Binding-site contacts:
Ligand atom O3' contacts residue PHE245 of chain 1.A at 3.5 Å.
Ligand atom N6 contacts residue SER292 of chain 1.A at 3.8 Å.
Ligand atom C4 contacts residue VAL326 of chain 1.A at 3.9 Å (hydrophobic).
Ligand atom C8 contacts residue VAL326 of chain 1.A at 3.5 Å (hydrophobic).
Ligand atom O2' contacts residue GLU287 of chain 1.A at 3.4 Å (salt-bridge).
Ligand atom C6 contacts residue GLY289 of chain 1.A at 3.6 Å.
Ligand atom O2' contacts residue SER247 of chain 1.A at 2.5 Å (h-bond).
Ligand atom C6 contacts residue THR288 of chain 1.A at 3.2 Å.
Ligand atom C3' contacts residue B121 of chain 1.L at 3.9 Å.
Ligand atom N7 contacts residue B121 of chain 1.L at 3.2 Å.
Ligand atom C5' contacts residue PHE329 of chain 1.A at 3.7 Å (hydrophobic).
Ligand atom C2 contacts residue GLU287 of chain 1.A at 3.2 Å.
Ligand atom N1 contacts residue THR288 of chain 1.A at 3.2 Å.
Ligand atom C2 contacts residue ILE248 of chain 1.A at 3.9 Å (hydrophobic).
Ligand atom O4' contacts residue PHE329 of chain 1.A at 3.6 Å.
Ligand atom C1' contacts residue GLU287 of chain 1.A at 3.3 Å.
Ligand atom C3' contacts residue SER247 of chain 1.A at 3.7 Å.
Ligand atom C5' contacts residue B121 of chain 1.L at 3.0 Å.
Ligand atom C5 contacts residue B121 of chain 1.L at 3.3 Å.
Ligand atom N9 contacts residue VAL326 of chain 1.A at 3.6 Å.
Ligand atom N6 contacts residue GLY289 of chain 1.A at 2.9 Å (h-bond).
Ligand atom N7 contacts residue PHE329 of chain 1.A at 3.5 Å.
Ligand atom C4 contacts residue B121 of chain 1.L at 3.5 Å.
Ligand atom N1 contacts residue GLY289 of chain 1.A at 3.5 Å (h-bond).
Ligand atom C8 contacts residue PHE329 of chain 1.A at 3.1 Å (hydrophobic).
Ligand atom O3' contacts residue ASN193 of chain 1.A at 3.4 Å (h-bond).
Ligand atom N9 contacts residue B121 of chain 1.L at 3.5 Å.
Ligand atom C2' contacts residue SER247 of chain 1.A at 3.2 Å.
Ligand atom C8 contacts residue B121 of chain 1.L at 3.3 Å.
Ligand atom N1 contacts residue SER292 of chain 1.A at 3.9 Å.
Ligand atom N3 contacts residue SER247 of chain 1.A at 3.7 Å.
Ligand atom N6 contacts residue THR288 of chain 1.A at 3.6 Å.
Ligand atom N3 contacts residue GLU287 of chain 1.A at 3.5 Å (salt-bridge).
Ligand atom C2 contacts residue THR288 of chain 1.A at 3.6 Å.
Ligand atom O2' contacts residue PHE245 of chain 1.A at 3.0 Å.
Ligand atom C4 contacts residue THR288 of chain 1.A at 4.0 Å.
Ligand atom O3' contacts residue GLU287 of chain 1.A at 3.5 Å (salt-bridge).
Ligand atom C5 contacts residue THR288 of chain 1.A at 3.5 Å.
Ligand atom N7 contacts residue VAL326 of chain 1.A at 3.5 Å.
Ligand atom C2' contacts residue GLU287 of chain 1.A at 3.9 Å.

This protein binds this small molecule.
Small molecule (SMILES): C[C@H]1O[C@@H](n2cnc3c(N)ncnc32)[C@H](O)[C@@H]1O

Sequence of chain 1.A:
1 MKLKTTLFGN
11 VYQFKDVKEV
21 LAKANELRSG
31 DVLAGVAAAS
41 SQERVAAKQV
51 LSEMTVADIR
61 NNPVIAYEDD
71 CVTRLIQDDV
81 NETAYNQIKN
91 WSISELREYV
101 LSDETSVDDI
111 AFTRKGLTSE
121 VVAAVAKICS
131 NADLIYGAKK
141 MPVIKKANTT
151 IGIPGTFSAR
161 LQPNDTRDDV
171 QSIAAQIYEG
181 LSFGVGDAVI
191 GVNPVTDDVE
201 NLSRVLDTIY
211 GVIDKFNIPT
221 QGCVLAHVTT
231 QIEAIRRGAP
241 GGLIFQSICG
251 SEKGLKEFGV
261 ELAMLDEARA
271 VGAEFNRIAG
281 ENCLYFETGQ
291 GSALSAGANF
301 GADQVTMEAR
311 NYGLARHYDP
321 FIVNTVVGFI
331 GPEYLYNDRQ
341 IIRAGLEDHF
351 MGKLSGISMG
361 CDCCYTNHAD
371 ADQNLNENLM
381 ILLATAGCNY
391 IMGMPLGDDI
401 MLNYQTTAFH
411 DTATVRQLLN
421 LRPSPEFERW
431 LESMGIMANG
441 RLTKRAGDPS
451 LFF